Sequence of chain 16.C:
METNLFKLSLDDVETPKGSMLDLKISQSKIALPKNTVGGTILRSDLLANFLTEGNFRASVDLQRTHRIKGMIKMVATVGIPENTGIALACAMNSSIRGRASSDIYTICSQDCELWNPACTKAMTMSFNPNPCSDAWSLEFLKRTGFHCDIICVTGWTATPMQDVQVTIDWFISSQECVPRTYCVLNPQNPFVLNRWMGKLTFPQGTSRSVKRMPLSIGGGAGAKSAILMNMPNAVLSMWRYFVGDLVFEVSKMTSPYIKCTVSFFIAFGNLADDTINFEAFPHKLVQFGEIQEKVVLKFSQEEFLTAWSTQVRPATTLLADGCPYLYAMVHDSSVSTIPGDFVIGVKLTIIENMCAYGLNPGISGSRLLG

The small molecule below binds the protein below.
Small molecule (SMILES): Nc1ccn([C@@H]2O[C@H](CO[P](=O)(O)O[C@H]3[C@@H](O)[C@H](n4ccc(=O)[nH]c4=O)O[C@@H]3CO[P](=O)(O)O[C@H]3[C@@H](O)[C@H](n4ccc(N)nc4=O)O[C@@H]3CO[P](=O)(O)O[C@H]3[C@@H](O)[C@H](n4ccc(=O)[nH]c4=O)O[C@@H]3CO[P](=O)(O)O[C@H]3[C@@H](O)[C@H](n4cnc5c(=O)nc(N)[nH]c54)O[C@@H]3CO[P](=O)(O)O[C@H]3[C@@H](O)[C@H](n4cnc5c(N)ncnc54)O[C@@H]3CO)[C@@H](O)[C@H]2O)c(=O)n1

Sequence of chain 27.C:
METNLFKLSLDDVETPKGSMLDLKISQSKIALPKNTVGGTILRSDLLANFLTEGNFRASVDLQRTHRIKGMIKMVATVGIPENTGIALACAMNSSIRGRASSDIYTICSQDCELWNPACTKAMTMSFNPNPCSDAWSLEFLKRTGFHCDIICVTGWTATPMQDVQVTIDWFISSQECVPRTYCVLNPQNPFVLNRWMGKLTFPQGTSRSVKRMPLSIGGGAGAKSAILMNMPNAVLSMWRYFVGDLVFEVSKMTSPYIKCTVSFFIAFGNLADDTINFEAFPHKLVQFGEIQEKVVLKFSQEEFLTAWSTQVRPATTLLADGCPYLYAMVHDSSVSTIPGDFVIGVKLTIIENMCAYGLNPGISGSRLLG

Binding-site contacts:
Ligand atom OP1 contacts residue THR124 of chain 27.C at 4.0 Å.
Ligand atom C4' contacts residue THR124 of chain 27.C at 3.6 Å.
Ligand atom OP1 contacts residue SER126 of chain 27.C at 2.8 Å (h-bond).
Ligand atom P contacts residue SER126 of chain 27.C at 3.7 Å.
Ligand atom O5' contacts residue LYS7 of chain 16.C at 3.4 Å (salt-bridge).
Ligand atom O2' contacts residue SER126 of chain 27.C at 3.6 Å (h-bond).
Ligand atom C6 contacts residue ILE350 of chain 27.C at 3.8 Å (hydrophobic).
Ligand atom C4' contacts residue GLU2 of chain 16.C at 3.5 Å.
Ligand atom C2 contacts residue ARG180 of chain 27.C at 3.6 Å.
Ligand atom N3 contacts residue VAL192 of chain 27.C at 3.4 Å.
Ligand atom C1' contacts residue PRO190 of chain 27.C at 3.9 Å (hydrophobic).
Ligand atom O2' contacts residue MET125 of chain 27.C at 3.6 Å.
Ligand atom C2 contacts residue VAL192 of chain 27.C at 3.7 Å (hydrophobic).
Ligand atom N7 contacts residue ILE350 of chain 27.C at 3.8 Å.
Ligand atom C5' contacts residue THR124 of chain 27.C at 3.5 Å.
Ligand atom N3 contacts residue ARG180 of chain 27.C at 4.0 Å.
Ligand atom C4' contacts residue MET1 of chain 16.C at 3.9 Å (hydrophobic).
Ligand atom P contacts residue THR3 of chain 16.C at 3.9 Å.
Ligand atom O3' contacts residue GLU2 of chain 16.C at 3.6 Å.
Ligand atom OP1 contacts residue LYS7 of chain 16.C at 3.4 Å (salt-bridge).
Ligand atom N6 contacts residue THR349 of chain 27.C at 3.9 Å.
Ligand atom N6 contacts residue ILE350 of chain 27.C at 4.0 Å.
Ligand atom OP1 contacts residue THR3 of chain 16.C at 2.9 Å (h-bond).
Ligand atom C4 contacts residue VAL192 of chain 27.C at 3.9 Å (hydrophobic).
Ligand atom O4' contacts residue ARG180 of chain 27.C at 4.0 Å.
Ligand atom O2' contacts residue MET1 of chain 16.C at 3.2 Å (h-bond).
Ligand atom C5 contacts residue ILE350 of chain 27.C at 3.6 Å (hydrophobic).
Ligand atom O4' contacts residue MET1 of chain 16.C at 3.7 Å.
Ligand atom O2' contacts residue ARG180 of chain 27.C at 3.9 Å.
Ligand atom OP1 contacts residue ASN4 of chain 16.C at 3.5 Å.
Ligand atom P contacts residue LYS7 of chain 16.C at 3.2 Å.
Ligand atom O3' contacts residue SER126 of chain 27.C at 3.3 Å.
Ligand atom O4' contacts residue PRO190 of chain 27.C at 3.2 Å.
Ligand atom OP1 contacts residue THR124 of chain 27.C at 3.8 Å.
Ligand atom O3' contacts residue THR3 of chain 16.C at 3.8 Å.
Ligand atom C5' contacts residue GLU2 of chain 16.C at 3.2 Å.
Ligand atom C5' contacts residue SER126 of chain 27.C at 3.9 Å.
Ligand atom OP2 contacts residue LYS7 of chain 16.C at 2.6 Å (salt-bridge).
Ligand atom C4' contacts residue SER126 of chain 27.C at 3.4 Å.
Ligand atom C1' contacts residue ARG180 of chain 27.C at 3.7 Å.